Sequence of chain 2.A:
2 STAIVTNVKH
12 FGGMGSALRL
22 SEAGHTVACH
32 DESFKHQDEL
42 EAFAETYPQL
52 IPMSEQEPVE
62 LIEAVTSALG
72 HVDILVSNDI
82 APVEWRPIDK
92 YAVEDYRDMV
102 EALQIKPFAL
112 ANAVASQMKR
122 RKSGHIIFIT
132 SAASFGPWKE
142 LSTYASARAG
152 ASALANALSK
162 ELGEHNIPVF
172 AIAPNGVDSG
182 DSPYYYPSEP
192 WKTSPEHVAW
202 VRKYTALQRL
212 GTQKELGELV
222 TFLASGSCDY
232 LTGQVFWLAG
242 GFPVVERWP

This protein binds this small molecule.
Small molecule (SMILES): CCOC(=O)C[C@H](O)CC#N

Binding-site contacts:
Ligand atom N contacts residue PHE12 of chain 2.A at 4.1 Å.
Ligand atom C5 contacts residue PRO175 of chain 2.A at 3.9 Å (hydrophobic).
Ligand atom C2 contacts residue TRP249 of chain 1.A at 3.3 Å (hydrophobic).
Ligand atom C5 contacts residue SER132 of chain 2.A at 3.7 Å.
Ligand atom C4 contacts residue ASN176 of chain 2.A at 3.2 Å.
Ligand atom O1 contacts residue TRP249 of chain 1.A at 3.7 Å.
Ligand atom O2 contacts residue ALA134 of chain 2.A at 3.6 Å.
Ligand atom O3 contacts residue SER132 of chain 2.A at 2.8 Å (h-bond).
Ligand atom C7 contacts residue ASN176 of chain 2.A at 3.8 Å.
Ligand atom C6 contacts residue TYR186 of chain 2.A at 4.1 Å (hydrophobic).
Ligand atom C6 contacts residue PHE12 of chain 2.A at 3.6 Å (hydrophobic).
Ligand atom N contacts residue GLY177 of chain 2.A at 3.2 Å (h-bond).
Ligand atom C4 contacts residue PRO175 of chain 2.A at 3.4 Å (hydrophobic).
Ligand atom C7 contacts residue PRO175 of chain 2.A at 3.7 Å (hydrophobic).
Ligand atom O3 contacts residue TYR186 of chain 2.A at 4.2 Å.
Ligand atom N contacts residue PRO175 of chain 2.A at 4.1 Å.
Ligand atom C7 contacts residue GLY177 of chain 2.A at 3.9 Å.
Ligand atom O2 contacts residue SER132 of chain 2.A at 3.7 Å.
Ligand atom C1 contacts residue TRP86 of chain 2.A at 3.7 Å (hydrophobic).
Ligand atom C3 contacts residue SER132 of chain 2.A at 3.9 Å.
Ligand atom C6 contacts residue SER132 of chain 2.A at 4.2 Å.
Ligand atom C3 contacts residue ASN176 of chain 2.A at 3.4 Å.
Ligand atom C7 contacts residue PHE12 of chain 2.A at 3.7 Å (hydrophobic).
Ligand atom C3 contacts residue TRP139 of chain 2.A at 4.0 Å (hydrophobic).
Ligand atom C5 contacts residue TYR145 of chain 2.A at 4.0 Å (hydrophobic).
Ligand atom C2 contacts residue TYR187 of chain 2.A at 4.2 Å (hydrophobic).
Ligand atom C4 contacts residue SER132 of chain 2.A at 3.7 Å.
Ligand atom C5 contacts residue TYR186 of chain 2.A at 4.1 Å (hydrophobic).
Ligand atom O1 contacts residue ASN176 of chain 2.A at 4.1 Å.
Ligand atom C1 contacts residue LEU142 of chain 2.A at 2.9 Å (hydrophobic).
Ligand atom N contacts residue ASN176 of chain 2.A at 3.6 Å.
Ligand atom N contacts residue TYR187 of chain 2.A at 3.6 Å.
Ligand atom O3 contacts residue TYR145 of chain 2.A at 2.7 Å (h-bond).
Ligand atom O2 contacts residue TRP139 of chain 2.A at 3.0 Å.
Ligand atom C2 contacts residue TRP139 of chain 2.A at 3.9 Å (hydrophobic).
Ligand atom N contacts residue VAL178 of chain 2.A at 3.3 Å (h-bond).
Ligand atom O2 contacts residue ASN176 of chain 2.A at 3.5 Å (h-bond).
Ligand atom C7 contacts residue TYR187 of chain 2.A at 4.1 Å (hydrophobic).
Ligand atom C1 contacts residue TRP249 of chain 1.A at 3.9 Å (hydrophobic).
Ligand atom C6 contacts residue PRO175 of chain 2.A at 3.3 Å (hydrophobic).

Sequence of chain 1.A:
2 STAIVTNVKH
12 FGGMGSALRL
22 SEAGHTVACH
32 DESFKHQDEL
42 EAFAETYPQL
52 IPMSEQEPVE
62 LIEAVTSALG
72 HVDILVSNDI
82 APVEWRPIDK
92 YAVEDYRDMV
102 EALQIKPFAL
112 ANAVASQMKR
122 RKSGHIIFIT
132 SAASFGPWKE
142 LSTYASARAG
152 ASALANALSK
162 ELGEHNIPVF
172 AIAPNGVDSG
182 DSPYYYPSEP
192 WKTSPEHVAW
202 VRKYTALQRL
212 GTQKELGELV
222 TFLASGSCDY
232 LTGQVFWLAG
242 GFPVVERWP